Sequence of chain 1.A:
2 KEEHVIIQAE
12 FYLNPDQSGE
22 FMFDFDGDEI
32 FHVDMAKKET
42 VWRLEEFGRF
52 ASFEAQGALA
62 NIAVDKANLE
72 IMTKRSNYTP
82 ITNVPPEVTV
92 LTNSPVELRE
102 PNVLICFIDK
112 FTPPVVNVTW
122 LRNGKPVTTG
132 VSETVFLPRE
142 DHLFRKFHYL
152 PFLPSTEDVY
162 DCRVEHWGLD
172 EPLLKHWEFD

Binding-site contacts:
Ligand atom N2 contacts residue ASN78 of chain 1.A at 2.9 Å (h-bond).
Ligand atom C7 contacts residue ARG76 of chain 1.A at 4.0 Å.
Ligand atom C7 contacts residue ASN78 of chain 1.A at 3.3 Å.
Ligand atom C8 contacts residue ASN78 of chain 1.A at 4.1 Å.
Ligand atom C3 contacts residue ASN78 of chain 1.A at 3.8 Å.
Ligand atom C5 contacts residue ASN78 of chain 1.A at 3.6 Å.
Ligand atom C8 contacts residue SER77 of chain 1.A at 3.3 Å.
Ligand atom C2 contacts residue ASN78 of chain 1.A at 2.4 Å.
Ligand atom C4 contacts residue ASN78 of chain 1.A at 4.2 Å.
Ligand atom O7 contacts residue ASN78 of chain 1.A at 3.7 Å.
Ligand atom C7 contacts residue SER77 of chain 1.A at 4.4 Å.
Ligand atom N2 contacts residue ARG76 of chain 1.A at 3.8 Å.
Ligand atom O5 contacts residue ASN78 of chain 1.A at 2.3 Å (h-bond).
Ligand atom C1 contacts residue ASN78 of chain 1.A at 1.4 Å.
Ligand atom C8 contacts residue ARG76 of chain 1.A at 3.2 Å.
Ligand atom C8 contacts residue LEU53 of chain 1.B at 4.5 Å (hydrophobic).

This small molecule binds to this protein.
Small molecule (SMILES): CC(=O)N[C@@H]1[C@@H](O)[C@H](O)[C@@H](CO)O[C@H]1O

Sequence of chain 1.B:
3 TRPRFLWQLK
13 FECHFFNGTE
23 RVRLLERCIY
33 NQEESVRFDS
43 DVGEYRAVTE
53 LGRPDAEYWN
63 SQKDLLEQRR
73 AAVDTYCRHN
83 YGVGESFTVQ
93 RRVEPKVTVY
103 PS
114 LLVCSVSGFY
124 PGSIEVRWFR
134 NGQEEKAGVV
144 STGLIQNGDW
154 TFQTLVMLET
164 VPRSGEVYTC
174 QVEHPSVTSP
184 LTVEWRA